This small molecule binds to this protein.
Small molecule (SMILES): O[C@@H]1[C@@H](O)[C@H](O)OC[C@H]1O

Sequence of chain 1.A:
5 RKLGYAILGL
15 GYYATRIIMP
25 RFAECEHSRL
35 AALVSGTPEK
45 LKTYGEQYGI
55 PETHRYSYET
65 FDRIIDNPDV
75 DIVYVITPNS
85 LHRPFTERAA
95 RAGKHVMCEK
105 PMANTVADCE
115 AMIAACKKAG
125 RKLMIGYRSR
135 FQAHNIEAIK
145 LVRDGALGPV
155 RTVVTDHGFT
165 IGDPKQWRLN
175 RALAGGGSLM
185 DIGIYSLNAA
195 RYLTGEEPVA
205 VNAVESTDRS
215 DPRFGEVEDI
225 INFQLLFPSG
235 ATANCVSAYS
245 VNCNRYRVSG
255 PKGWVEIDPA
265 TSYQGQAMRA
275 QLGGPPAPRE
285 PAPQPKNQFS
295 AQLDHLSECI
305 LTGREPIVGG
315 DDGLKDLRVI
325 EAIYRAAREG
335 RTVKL

Binding-site contacts:
Ligand atom C5 contacts residue ILE186 of chain 1.A at 4.5 Å (hydrophobic).
Ligand atom O3 contacts residue PHE163 of chain 1.A at 3.5 Å.
Ligand atom C2 contacts residue NDP1 of chain 1.G at 4.0 Å.
Ligand atom O1 contacts residue LYS104 of chain 1.A at 2.6 Å (salt-bridge).
Ligand atom C1 contacts residue TYR189 of chain 1.A at 3.4 Å (hydrophobic).
Ligand atom C3 contacts residue NDP1 of chain 1.G at 4.0 Å.
Ligand atom C4 contacts residue PHE163 of chain 1.A at 4.0 Å (hydrophobic).
Ligand atom C2 contacts residue ARG172 of chain 1.A at 4.1 Å.
Ligand atom C2 contacts residue ASP185 of chain 1.A at 3.4 Å.
Ligand atom C3 contacts residue ASP185 of chain 1.A at 3.5 Å.
Ligand atom C3 contacts residue ARG172 of chain 1.A at 3.8 Å.
Ligand atom O2 contacts residue ASP185 of chain 1.A at 2.7 Å (salt-bridge).
Ligand atom O1 contacts residue ASP185 of chain 1.A at 3.8 Å.
Ligand atom O4 contacts residue PHE163 of chain 1.A at 4.1 Å.
Ligand atom C5 contacts residue NDP1 of chain 1.G at 4.3 Å.
Ligand atom O2 contacts residue NDP1 of chain 1.G at 3.4 Å.
Ligand atom C1 contacts residue ASP185 of chain 1.A at 4.2 Å.
Ligand atom C3 contacts residue PHE163 of chain 1.A at 4.3 Å (hydrophobic).
Ligand atom C1 contacts residue NDP1 of chain 1.G at 3.3 Å.
Ligand atom O2 contacts residue ARG172 of chain 1.A at 3.2 Å (salt-bridge).
Ligand atom O5 contacts residue TYR189 of chain 1.A at 3.4 Å (h-bond).
Ligand atom C2 contacts residue LYS104 of chain 1.A at 3.5 Å.
Ligand atom C1 contacts residue LYS104 of chain 1.A at 3.6 Å.
Ligand atom O5 contacts residue ILE186 of chain 1.A at 4.0 Å.
Ligand atom C4 contacts residue ASP185 of chain 1.A at 4.2 Å.
Ligand atom O5 contacts residue NDP1 of chain 1.G at 4.2 Å.
Ligand atom O3 contacts residue ARG172 of chain 1.A at 3.2 Å (salt-bridge).
Ligand atom O3 contacts residue ASP185 of chain 1.A at 2.7 Å (salt-bridge).
Ligand atom C5 contacts residue TYR267 of chain 1.A at 4.0 Å (hydrophobic).
Ligand atom O2 contacts residue LYS104 of chain 1.A at 3.0 Å (salt-bridge).
Ligand atom O5 contacts residue ARG132 of chain 1.A at 4.4 Å.
Ligand atom O1 contacts residue NDP1 of chain 1.G at 3.2 Å.
Ligand atom O1 contacts residue TYR189 of chain 1.A at 2.5 Å (h-bond).